Binding-site contacts:
Ligand atom C6 contacts residue GLN51 of chain 1.A at 3.9 Å.
Ligand atom N2 contacts residue ASN118 of chain 1.A at 2.9 Å (h-bond).
Ligand atom C5 contacts residue ASN118 of chain 1.A at 3.8 Å.
Ligand atom C6 contacts residue ASP55 of chain 1.A at 3.6 Å.
Ligand atom C1 contacts residue ASN118 of chain 1.A at 1.5 Å.
Ligand atom C7 contacts residue ASN118 of chain 1.A at 3.2 Å.
Ligand atom O6 contacts residue GLN51 of chain 1.A at 3.6 Å.
Ligand atom O5 contacts residue ASN118 of chain 1.A at 2.4 Å (h-bond).
Ligand atom C8 contacts residue ASN118 of chain 1.A at 4.3 Å.
Ligand atom C8 contacts residue GLN121 of chain 1.A at 3.7 Å.
Ligand atom C3 contacts residue ASN118 of chain 1.A at 3.9 Å.
Ligand atom O5 contacts residue GLN51 of chain 1.A at 3.6 Å.
Ligand atom O7 contacts residue ASN118 of chain 1.A at 3.1 Å (h-bond).
Ligand atom O6 contacts residue ASP55 of chain 1.A at 3.1 Å (salt-bridge).
Ligand atom C2 contacts residue ASN118 of chain 1.A at 2.5 Å.
Ligand atom C4 contacts residue ASN118 of chain 1.A at 4.3 Å.

A protein and the small-molecule ligand that binds it are described below.
Small molecule (SMILES): CC(=O)N[C@H]1[C@H](O[C@H]2[C@H](O)[C@@H](NC(C)=O)CO[C@@H]2CO)O[C@H](CO)[C@@H](O)[C@@H]1O

Sequence of chain 1.A:
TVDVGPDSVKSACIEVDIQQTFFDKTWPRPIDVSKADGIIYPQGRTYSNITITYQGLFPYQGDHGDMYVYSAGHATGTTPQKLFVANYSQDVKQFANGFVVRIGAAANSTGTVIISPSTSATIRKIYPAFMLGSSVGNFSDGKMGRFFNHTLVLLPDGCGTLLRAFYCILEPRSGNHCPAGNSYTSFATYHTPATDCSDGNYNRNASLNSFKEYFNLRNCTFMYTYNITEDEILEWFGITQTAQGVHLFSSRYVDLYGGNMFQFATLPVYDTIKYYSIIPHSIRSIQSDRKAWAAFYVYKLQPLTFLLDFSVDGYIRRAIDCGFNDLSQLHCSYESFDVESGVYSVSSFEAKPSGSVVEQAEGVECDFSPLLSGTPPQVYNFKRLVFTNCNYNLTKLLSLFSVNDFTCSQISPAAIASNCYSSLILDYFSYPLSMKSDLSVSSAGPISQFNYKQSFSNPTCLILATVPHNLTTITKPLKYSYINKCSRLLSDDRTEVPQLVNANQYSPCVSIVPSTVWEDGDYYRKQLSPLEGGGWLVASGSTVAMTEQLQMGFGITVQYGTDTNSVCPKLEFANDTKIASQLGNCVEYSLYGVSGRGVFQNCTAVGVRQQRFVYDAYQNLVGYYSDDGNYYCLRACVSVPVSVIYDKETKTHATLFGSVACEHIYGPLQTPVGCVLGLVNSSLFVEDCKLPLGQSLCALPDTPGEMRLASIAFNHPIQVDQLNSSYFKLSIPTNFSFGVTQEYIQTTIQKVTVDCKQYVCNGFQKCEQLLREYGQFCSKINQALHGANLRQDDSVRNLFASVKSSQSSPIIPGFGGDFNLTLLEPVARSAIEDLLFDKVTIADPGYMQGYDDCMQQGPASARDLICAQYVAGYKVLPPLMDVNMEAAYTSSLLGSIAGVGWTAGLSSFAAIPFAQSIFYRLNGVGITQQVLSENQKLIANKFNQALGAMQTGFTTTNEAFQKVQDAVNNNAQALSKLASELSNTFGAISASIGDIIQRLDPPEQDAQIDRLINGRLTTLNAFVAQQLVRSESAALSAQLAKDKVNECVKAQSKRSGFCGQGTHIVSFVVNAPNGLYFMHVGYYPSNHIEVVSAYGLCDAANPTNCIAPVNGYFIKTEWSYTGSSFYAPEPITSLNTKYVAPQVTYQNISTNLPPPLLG